Sequence of chain 25.E:
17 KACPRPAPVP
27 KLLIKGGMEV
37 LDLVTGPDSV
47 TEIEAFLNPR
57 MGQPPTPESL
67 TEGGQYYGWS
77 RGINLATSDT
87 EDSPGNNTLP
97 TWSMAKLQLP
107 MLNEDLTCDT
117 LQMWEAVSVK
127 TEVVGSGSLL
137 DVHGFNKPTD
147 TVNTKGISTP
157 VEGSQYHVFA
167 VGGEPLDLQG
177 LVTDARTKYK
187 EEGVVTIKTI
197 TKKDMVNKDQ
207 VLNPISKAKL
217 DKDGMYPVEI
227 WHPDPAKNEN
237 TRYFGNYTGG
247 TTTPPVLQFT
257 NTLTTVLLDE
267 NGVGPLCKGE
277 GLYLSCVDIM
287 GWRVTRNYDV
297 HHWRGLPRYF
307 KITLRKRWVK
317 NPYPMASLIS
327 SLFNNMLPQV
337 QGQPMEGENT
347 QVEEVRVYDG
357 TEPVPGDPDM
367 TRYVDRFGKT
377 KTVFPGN

Binding-site contacts:
Ligand atom O3 contacts residue ARG77 of chain 25.D at 4.3 Å.
Ligand atom O1B contacts residue ARG77 of chain 25.D at 2.8 Å (salt-bridge).
Ligand atom C3 contacts residue ARG77 of chain 25.D at 3.4 Å.
Ligand atom O4 contacts residue THR291 of chain 25.D at 4.0 Å.
Ligand atom O1A contacts residue ARG77 of chain 25.D at 2.8 Å (salt-bridge).
Ligand atom C4 contacts residue TYR72 of chain 25.D at 3.4 Å (hydrophobic).
Ligand atom O4 contacts residue TYR72 of chain 25.D at 3.9 Å.
Ligand atom O4 contacts residue VAL296 of chain 25.D at 4.0 Å.
Ligand atom C4 contacts residue ARG77 of chain 25.D at 4.1 Å.
Ligand atom C6 contacts residue TYR72 of chain 25.D at 3.8 Å (hydrophobic).
Ligand atom O4 contacts residue ILE79 of chain 25.D at 4.2 Å.
Ligand atom O6 contacts residue ASN93 of chain 25.D at 3.4 Å (h-bond).
Ligand atom O8 contacts residue ARG77 of chain 25.D at 3.6 Å.
Ligand atom C4 contacts residue GLY78 of chain 25.D at 3.8 Å.
Ligand atom C3 contacts residue VAL296 of chain 25.D at 3.5 Å (hydrophobic).
Ligand atom O3 contacts residue ASN80 of chain 25.D at 3.8 Å.
Ligand atom O1A contacts residue TYR72 of chain 25.D at 3.3 Å.
Ligand atom O1A contacts residue GLY78 of chain 25.D at 4.1 Å.
Ligand atom C5 contacts residue TYR72 of chain 25.D at 3.6 Å (hydrophobic).
Ligand atom C4 contacts residue VAL296 of chain 25.D at 4.2 Å (hydrophobic).
Ligand atom O3 contacts residue GLY78 of chain 25.D at 3.8 Å.
Ligand atom O1B contacts residue TYR72 of chain 25.D at 4.0 Å.
Ligand atom C3 contacts residue GLY78 of chain 25.D at 4.0 Å.
Ligand atom C3 contacts residue HIS298 of chain 25.D at 3.9 Å.
Ligand atom O3 contacts residue VAL296 of chain 25.D at 4.3 Å.
Ligand atom O4 contacts residue GLY78 of chain 25.D at 3.1 Å (h-bond).
Ligand atom C10 contacts residue TYR72 of chain 25.D at 3.8 Å (hydrophobic).
Ligand atom C4 contacts residue HIS298 of chain 25.D at 3.7 Å.
Ligand atom C1 contacts residue TYR72 of chain 25.D at 3.8 Å (hydrophobic).
Ligand atom C11 contacts residue ASP85 of chain 25.E at 3.6 Å.
Ligand atom C11 contacts residue TYR72 of chain 25.D at 4.0 Å (hydrophobic).
Ligand atom O4 contacts residue HIS298 of chain 25.D at 2.6 Å (h-bond).
Ligand atom C2 contacts residue ARG77 of chain 25.D at 4.0 Å.
Ligand atom O10 contacts residue THR291 of chain 25.D at 3.8 Å.
Ligand atom O4 contacts residue ARG77 of chain 25.D at 4.3 Å.
Ligand atom N5 contacts residue TYR72 of chain 25.D at 3.0 Å (h-bond).
Ligand atom C6 contacts residue THR94 of chain 25.D at 4.2 Å.
Ligand atom C1 contacts residue ARG77 of chain 25.D at 3.4 Å.
Ligand atom C6 contacts residue ASN93 of chain 25.D at 3.2 Å.
Ligand atom O8 contacts residue TYR72 of chain 25.D at 3.7 Å.

A small-molecule ligand and the protein it binds are described below.
Small molecule (SMILES): CC(=O)N[C@H]1[C@H]([C@H](O)[C@H](O)CO)O[C@@](O[C@H]2[C@@H](O)[C@@H](CO)O[C@@H](O[C@H]3[C@H](O)[C@@H](O)[C@H](O)O[C@@H]3CO)[C@@H]2O)(C(=O)O)C[C@@H]1O

Sequence of chain 25.D:
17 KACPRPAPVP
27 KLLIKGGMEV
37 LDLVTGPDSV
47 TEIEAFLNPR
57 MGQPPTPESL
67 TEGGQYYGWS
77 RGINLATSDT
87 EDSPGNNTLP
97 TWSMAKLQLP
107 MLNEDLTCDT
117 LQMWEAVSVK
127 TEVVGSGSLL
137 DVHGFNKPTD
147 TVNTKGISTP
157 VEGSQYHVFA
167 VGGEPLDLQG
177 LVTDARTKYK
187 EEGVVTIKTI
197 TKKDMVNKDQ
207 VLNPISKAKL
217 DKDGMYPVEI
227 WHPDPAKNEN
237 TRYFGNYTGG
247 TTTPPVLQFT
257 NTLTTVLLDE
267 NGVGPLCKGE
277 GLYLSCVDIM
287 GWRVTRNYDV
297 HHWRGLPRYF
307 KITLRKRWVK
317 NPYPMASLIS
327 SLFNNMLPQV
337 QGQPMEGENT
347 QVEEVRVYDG